Binding-site contacts:
Ligand atom C2 contacts residue THR156 of chain 29.C at 4.2 Å.
Ligand atom N2 contacts residue ASN154 of chain 29.C at 3.8 Å.
Ligand atom O5 contacts residue ASN154 of chain 29.C at 4.0 Å.
Ligand atom C7 contacts residue ASN154 of chain 29.C at 3.3 Å.
Ligand atom C8 contacts residue THR156 of chain 29.C at 4.0 Å.
Ligand atom C7 contacts residue THR156 of chain 29.C at 3.9 Å.
Ligand atom C8 contacts residue ASN154 of chain 29.C at 3.6 Å.
Ligand atom C1 contacts residue ASN154 of chain 29.C at 3.4 Å.
Ligand atom O6 contacts residue MET151 of chain 29.C at 3.4 Å.
Ligand atom C1 contacts residue THR156 of chain 29.C at 3.6 Å.
Ligand atom C2 contacts residue ASN154 of chain 29.C at 3.5 Å.
Ligand atom O7 contacts residue ASN154 of chain 29.C at 2.6 Å (h-bond).
Ligand atom C6 contacts residue MET151 of chain 29.C at 4.5 Å (hydrophobic).
Ligand atom N2 contacts residue THR156 of chain 29.C at 3.6 Å (h-bond).

Sequence of chain 29.C:
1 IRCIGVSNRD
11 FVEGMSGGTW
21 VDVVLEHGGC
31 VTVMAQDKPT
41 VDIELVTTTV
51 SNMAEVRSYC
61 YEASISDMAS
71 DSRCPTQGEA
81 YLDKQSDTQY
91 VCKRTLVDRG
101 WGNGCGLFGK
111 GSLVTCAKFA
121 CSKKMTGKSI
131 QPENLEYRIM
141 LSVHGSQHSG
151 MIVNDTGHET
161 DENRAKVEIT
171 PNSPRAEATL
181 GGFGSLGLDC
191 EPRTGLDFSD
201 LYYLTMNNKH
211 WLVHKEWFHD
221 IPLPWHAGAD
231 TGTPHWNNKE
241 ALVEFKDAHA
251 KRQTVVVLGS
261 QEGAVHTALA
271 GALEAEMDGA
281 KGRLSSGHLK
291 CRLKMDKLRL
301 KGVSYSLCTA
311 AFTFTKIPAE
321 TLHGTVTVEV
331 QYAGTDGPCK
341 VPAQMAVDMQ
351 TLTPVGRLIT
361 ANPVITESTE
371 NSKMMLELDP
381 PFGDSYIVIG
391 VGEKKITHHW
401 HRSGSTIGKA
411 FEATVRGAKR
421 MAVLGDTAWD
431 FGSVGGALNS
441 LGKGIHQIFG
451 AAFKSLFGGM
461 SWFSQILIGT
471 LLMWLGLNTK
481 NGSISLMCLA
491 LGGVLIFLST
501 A

This small molecule binds to this protein.
Small molecule (SMILES): CC(=O)N[C@H]1[C@H](O[C@H]2[C@H](O)[C@@H](NC(C)=O)CO[C@@H]2CO)O[C@H](CO)[C@@H](O)[C@@H]1O